This small molecule binds to this protein.
Small molecule (SMILES): O=C1CN(c2cn[nH]c(=O)c2Cl)CCN1C1CCCCC1

Binding-site contacts:
Ligand atom C11 contacts residue ASP438 of chain 1.C at 3.7 Å.
Ligand atom C11 contacts residue PHE413 of chain 1.C at 4.0 Å (hydrophobic).
Ligand atom N10 contacts residue ASP438 of chain 1.C at 3.8 Å.
Ligand atom CL1 contacts residue TYR373 of chain 1.C at 3.2 Å.
Ligand atom C18 contacts residue HIS369 of chain 1.C at 4.0 Å.
Ligand atom C19 contacts residue THR370 of chain 1.C at 3.7 Å.
Ligand atom CL1 contacts residue PHE413 of chain 1.C at 4.2 Å.
Ligand atom O12 contacts residue SER488 of chain 1.C at 3.6 Å (h-bond).
Ligand atom N09 contacts residue MET441 of chain 1.C at 3.3 Å.
Ligand atom N04 contacts residue PHE413 of chain 1.C at 4.2 Å.
Ligand atom C05 contacts residue ASP438 of chain 1.C at 4.2 Å.
Ligand atom C21 contacts residue SER494 of chain 1.C at 4.2 Å.
Ligand atom N09 contacts residue ASN442 of chain 1.C at 2.7 Å (h-bond).
Ligand atom C08 contacts residue MET441 of chain 1.C at 3.0 Å (hydrophobic).
Ligand atom C02 contacts residue ARG491 of chain 1.C at 3.5 Å.
Ligand atom CL1 contacts residue SER488 of chain 1.C at 3.8 Å.
Ligand atom C08 contacts residue PHE413 of chain 1.C at 4.1 Å (hydrophobic).
Ligand atom C08 contacts residue ASN442 of chain 1.C at 4.1 Å.
Ligand atom N10 contacts residue GLU417 of chain 1.C at 4.3 Å.
Ligand atom C14 contacts residue TYR373 of chain 1.C at 3.7 Å (hydrophobic).
Ligand atom C20 contacts residue LEU495 of chain 1.C at 4.1 Å (hydrophobic).
Ligand atom C13 contacts residue PHE413 of chain 1.C at 3.8 Å (hydrophobic).
Ligand atom N10 contacts residue ASN442 of chain 1.C at 3.0 Å (h-bond).
Ligand atom C05 contacts residue PHE413 of chain 1.C at 4.1 Å (hydrophobic).
Ligand atom C14 contacts residue ARG491 of chain 1.C at 3.9 Å.
Ligand atom C03 contacts residue ARG491 of chain 1.C at 3.7 Å.
Ligand atom N10 contacts residue MET441 of chain 1.C at 4.3 Å.
Ligand atom C06 contacts residue MET441 of chain 1.C at 3.8 Å (hydrophobic).
Ligand atom N10 contacts residue PHE413 of chain 1.C at 3.9 Å.
Ligand atom O12 contacts residue MET441 of chain 1.C at 2.8 Å (h-bond).
Ligand atom C18 contacts residue TYR646 of chain 1.C at 4.0 Å (hydrophobic).
Ligand atom C11 contacts residue ASN442 of chain 1.C at 4.2 Å.
Ligand atom C18 contacts residue THR370 of chain 1.C at 4.0 Å.
Ligand atom C13 contacts residue TYR373 of chain 1.C at 3.9 Å (hydrophobic).
Ligand atom N15 contacts residue ARG491 of chain 1.C at 4.3 Å.
Ligand atom C03 contacts residue ASP438 of chain 1.C at 3.6 Å.
Ligand atom C06 contacts residue PHE413 of chain 1.C at 4.0 Å (hydrophobic).
Ligand atom O12 contacts residue TYR445 of chain 1.C at 4.0 Å.
Ligand atom N09 contacts residue ASP438 of chain 1.C at 4.1 Å.
Ligand atom O01 contacts residue ARG491 of chain 1.C at 3.4 Å (salt-bridge).

Sequence of chain 1.C:
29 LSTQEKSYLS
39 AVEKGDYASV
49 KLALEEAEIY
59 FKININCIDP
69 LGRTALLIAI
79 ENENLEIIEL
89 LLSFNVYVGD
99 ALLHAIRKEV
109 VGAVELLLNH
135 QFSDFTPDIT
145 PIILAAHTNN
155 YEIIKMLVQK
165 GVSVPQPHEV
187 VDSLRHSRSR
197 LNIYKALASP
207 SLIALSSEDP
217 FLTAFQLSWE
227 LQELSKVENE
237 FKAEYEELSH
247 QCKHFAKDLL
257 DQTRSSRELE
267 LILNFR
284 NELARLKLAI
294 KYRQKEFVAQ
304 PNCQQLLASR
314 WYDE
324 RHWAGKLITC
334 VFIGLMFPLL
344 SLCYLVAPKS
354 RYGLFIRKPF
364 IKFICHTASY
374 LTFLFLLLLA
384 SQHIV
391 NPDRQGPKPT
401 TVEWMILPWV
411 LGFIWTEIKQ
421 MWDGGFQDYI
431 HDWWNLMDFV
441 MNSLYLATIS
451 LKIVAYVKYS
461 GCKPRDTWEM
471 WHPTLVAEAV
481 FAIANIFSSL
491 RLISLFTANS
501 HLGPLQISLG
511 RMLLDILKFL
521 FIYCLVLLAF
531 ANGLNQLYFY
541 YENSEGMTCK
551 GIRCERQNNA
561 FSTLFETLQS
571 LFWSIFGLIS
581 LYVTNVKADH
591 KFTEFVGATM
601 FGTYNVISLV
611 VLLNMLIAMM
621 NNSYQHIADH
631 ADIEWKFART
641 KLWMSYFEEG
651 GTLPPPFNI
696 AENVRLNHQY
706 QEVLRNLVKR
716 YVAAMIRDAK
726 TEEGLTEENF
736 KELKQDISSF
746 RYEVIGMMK